Sequence of chain 1.A:
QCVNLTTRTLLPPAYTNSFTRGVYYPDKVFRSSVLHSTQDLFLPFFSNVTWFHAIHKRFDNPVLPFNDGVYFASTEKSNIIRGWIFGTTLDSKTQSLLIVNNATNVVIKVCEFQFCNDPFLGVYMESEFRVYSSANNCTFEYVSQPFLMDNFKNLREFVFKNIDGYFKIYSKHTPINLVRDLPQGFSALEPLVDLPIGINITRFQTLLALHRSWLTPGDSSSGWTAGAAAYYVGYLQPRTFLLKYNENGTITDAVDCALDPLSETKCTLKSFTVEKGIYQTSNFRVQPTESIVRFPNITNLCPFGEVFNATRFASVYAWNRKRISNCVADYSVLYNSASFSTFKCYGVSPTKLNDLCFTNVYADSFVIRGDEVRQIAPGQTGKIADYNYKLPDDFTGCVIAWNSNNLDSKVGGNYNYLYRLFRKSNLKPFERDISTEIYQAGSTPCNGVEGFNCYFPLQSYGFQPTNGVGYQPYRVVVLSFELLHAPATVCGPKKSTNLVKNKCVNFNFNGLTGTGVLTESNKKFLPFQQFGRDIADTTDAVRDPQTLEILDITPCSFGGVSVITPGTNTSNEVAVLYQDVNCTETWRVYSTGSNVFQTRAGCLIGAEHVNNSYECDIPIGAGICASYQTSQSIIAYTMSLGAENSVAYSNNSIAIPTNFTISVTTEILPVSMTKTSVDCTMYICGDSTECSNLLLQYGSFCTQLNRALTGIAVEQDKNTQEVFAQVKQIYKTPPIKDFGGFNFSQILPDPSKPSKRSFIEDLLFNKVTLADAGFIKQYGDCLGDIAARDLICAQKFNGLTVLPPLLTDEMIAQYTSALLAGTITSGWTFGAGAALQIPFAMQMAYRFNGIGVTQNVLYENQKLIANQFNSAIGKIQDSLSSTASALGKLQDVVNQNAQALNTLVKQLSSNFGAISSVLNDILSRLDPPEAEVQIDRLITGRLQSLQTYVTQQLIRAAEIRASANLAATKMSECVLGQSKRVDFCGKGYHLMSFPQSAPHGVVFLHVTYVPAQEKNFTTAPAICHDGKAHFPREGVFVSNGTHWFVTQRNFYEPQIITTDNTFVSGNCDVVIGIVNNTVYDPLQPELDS

The small molecule below binds the protein below.
Small molecule (SMILES): CC(=O)N[C@H]1[C@H](O[C@H]2[C@H](O)[C@@H](NC(C)=O)CO[C@@H]2CO)O[C@H](CO)[C@@H](O)[C@@H]1O

Binding-site contacts:
Ligand atom C2 contacts residue GLN1071 of chain 1.A at 4.2 Å.
Ligand atom C6 contacts residue LEU922 of chain 1.A at 3.7 Å (hydrophobic).
Ligand atom C7 contacts residue LEU922 of chain 1.A at 3.4 Å (hydrophobic).
Ligand atom O5 contacts residue GLN1071 of chain 1.A at 4.3 Å.
Ligand atom N2 contacts residue GLN1071 of chain 1.A at 4.5 Å.
Ligand atom C4 contacts residue ASN717 of chain 1.A at 4.2 Å.
Ligand atom C7 contacts residue ASN717 of chain 1.A at 3.4 Å.
Ligand atom C8 contacts residue LEU922 of chain 1.A at 3.3 Å (hydrophobic).
Ligand atom C8 contacts residue GLN926 of chain 1.A at 4.4 Å.
Ligand atom C1 contacts residue ASN717 of chain 1.A at 1.4 Å.
Ligand atom C8 contacts residue ASN925 of chain 1.A at 4.4 Å.
Ligand atom C2 contacts residue ASN717 of chain 1.A at 2.4 Å.
Ligand atom C3 contacts residue ASN717 of chain 1.A at 3.8 Å.
Ligand atom C5 contacts residue LEU922 of chain 1.A at 3.8 Å (hydrophobic).
Ligand atom O6 contacts residue PHE718 of chain 1.A at 4.2 Å.
Ligand atom O5 contacts residue ASN717 of chain 1.A at 2.4 Å (h-bond).
Ligand atom O6 contacts residue GLN926 of chain 1.A at 3.3 Å (h-bond).
Ligand atom N2 contacts residue ASN717 of chain 1.A at 2.9 Å (h-bond).
Ligand atom C8 contacts residue ASN717 of chain 1.A at 4.5 Å.
Ligand atom O7 contacts residue ASN717 of chain 1.A at 3.6 Å (h-bond).
Ligand atom N2 contacts residue LEU922 of chain 1.A at 4.3 Å.
Ligand atom O7 contacts residue LEU922 of chain 1.A at 3.4 Å.
Ligand atom C1 contacts residue GLN1071 of chain 1.A at 4.1 Å.
Ligand atom O4 contacts residue LEU922 of chain 1.A at 4.1 Å.
Ligand atom C6 contacts residue GLN926 of chain 1.A at 4.3 Å.
Ligand atom O6 contacts residue LEU922 of chain 1.A at 4.2 Å.
Ligand atom C5 contacts residue ASN717 of chain 1.A at 3.7 Å.